Binding-site contacts:
Ligand atom C2 contacts residue TYR326 of chain 1.B at 4.2 Å (hydrophobic).
Ligand atom C10 contacts residue LEU322 of chain 1.B at 3.7 Å (hydrophobic).
Ligand atom C10 contacts residue ALA134 of chain 1.B at 3.5 Å (hydrophobic).
Ligand atom C4 contacts residue HIS272 of chain 1.B at 4.0 Å.
Ligand atom C5 contacts residue MET183 of chain 1.B at 3.5 Å (hydrophobic).
Ligand atom C10 contacts residue LEU133 of chain 1.B at 3.7 Å (hydrophobic).
Ligand atom O3 contacts residue MET323 of chain 1.B at 4.4 Å.
Ligand atom C9 contacts residue PHE166 of chain 1.B at 3.5 Å (hydrophobic).
Ligand atom O3 contacts residue ASP273 of chain 1.B at 3.5 Å (salt-bridge).
Ligand atom O4 contacts residue ASP273 of chain 1.B at 2.6 Å (salt-bridge).
Ligand atom C7 contacts residue LEU139 of chain 1.B at 3.8 Å (hydrophobic).
Ligand atom O3 contacts residue ASN327 of chain 1.B at 3.1 Å (h-bond).
Ligand atom O3 contacts residue PHE166 of chain 1.B at 4.0 Å.
Ligand atom C8 contacts residue LEU139 of chain 1.B at 4.1 Å (hydrophobic).
Ligand atom O3 contacts residue PHE179 of chain 1.B at 4.2 Å.
Ligand atom C2 contacts residue PHE179 of chain 1.B at 3.8 Å (hydrophobic).
Ligand atom C1 contacts residue MET183 of chain 1.B at 4.1 Å (hydrophobic).
Ligand atom C10 contacts residue TYR326 of chain 1.B at 3.7 Å (hydrophobic).
Ligand atom C8 contacts residue TYR326 of chain 1.B at 3.8 Å (hydrophobic).
Ligand atom C7 contacts residue LEU133 of chain 1.B at 3.6 Å (hydrophobic).
Ligand atom C3 contacts residue ASN327 of chain 1.B at 3.9 Å.
Ligand atom C4 contacts residue MET183 of chain 1.B at 4.3 Å (hydrophobic).
Ligand atom C8 contacts residue LEU133 of chain 1.B at 4.0 Å (hydrophobic).
Ligand atom C1 contacts residue PHE179 of chain 1.B at 4.2 Å (hydrophobic).
Ligand atom C3 contacts residue PHE179 of chain 1.B at 3.8 Å (hydrophobic).
Ligand atom C5 contacts residue TRP269 of chain 1.B at 4.0 Å (hydrophobic).
Ligand atom C2 contacts residue ASN327 of chain 1.B at 4.3 Å.
Ligand atom C6 contacts residue MET183 of chain 1.B at 3.3 Å (hydrophobic).
Ligand atom C8 contacts residue LEU322 of chain 1.B at 3.5 Å (hydrophobic).
Ligand atom C9 contacts residue ASN327 of chain 1.B at 3.5 Å.
Ligand atom O4 contacts residue TRP269 of chain 1.B at 4.0 Å.
Ligand atom O4 contacts residue HIS272 of chain 1.B at 3.1 Å (h-bond).
Ligand atom C3 contacts residue ASP273 of chain 1.B at 4.0 Å.
Ligand atom C7 contacts residue TYR326 of chain 1.B at 4.0 Å (hydrophobic).
Ligand atom C4 contacts residue ASP273 of chain 1.B at 3.6 Å.
Ligand atom C10 contacts residue LEU139 of chain 1.B at 3.5 Å (hydrophobic).
Ligand atom C5 contacts residue HIS272 of chain 1.B at 4.3 Å.
Ligand atom C9 contacts residue PHE179 of chain 1.B at 3.8 Å (hydrophobic).
Ligand atom C4 contacts residue PHE179 of chain 1.B at 4.3 Å (hydrophobic).
Ligand atom C9 contacts residue ILE165 of chain 1.B at 3.5 Å (hydrophobic).

A small-molecule ligand and the protein it binds are described below.
Small molecule (SMILES): C/C=C/c1ccc(O)c(OC)c1

Sequence of chain 1.B:
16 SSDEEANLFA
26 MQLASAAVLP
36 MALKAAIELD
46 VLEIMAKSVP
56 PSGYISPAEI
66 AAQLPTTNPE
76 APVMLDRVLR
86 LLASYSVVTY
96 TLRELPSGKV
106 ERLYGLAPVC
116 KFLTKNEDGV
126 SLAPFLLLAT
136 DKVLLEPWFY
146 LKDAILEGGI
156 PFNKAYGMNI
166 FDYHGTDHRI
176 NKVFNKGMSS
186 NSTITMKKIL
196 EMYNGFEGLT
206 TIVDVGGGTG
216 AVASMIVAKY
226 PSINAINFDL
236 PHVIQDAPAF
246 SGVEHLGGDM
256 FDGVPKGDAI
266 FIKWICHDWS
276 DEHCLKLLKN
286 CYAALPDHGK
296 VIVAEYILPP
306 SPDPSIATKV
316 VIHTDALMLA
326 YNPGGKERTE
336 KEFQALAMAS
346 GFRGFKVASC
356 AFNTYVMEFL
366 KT